Binding-site contacts:
Ligand atom N6 contacts residue ALA46 of chain 1.C at 3.3 Å.
Ligand atom O3G contacts residue MG1 of chain 1.J at 3.1 Å.
Ligand atom O2G contacts residue PHE31 of chain 1.C at 3.3 Å.
Ligand atom C6 contacts residue ALA46 of chain 1.C at 3.4 Å (hydrophobic).
Ligand atom C5 contacts residue LEU146 of chain 1.C at 3.5 Å (hydrophobic).
Ligand atom O4' contacts residue GLY27 of chain 1.C at 3.6 Å.
Ligand atom C8 contacts residue VAL34 of chain 1.C at 3.7 Å (hydrophobic).
Ligand atom O3B contacts residue ASP157 of chain 1.C at 3.2 Å (salt-bridge).
Ligand atom C6 contacts residue GLU92 of chain 1.C at 3.8 Å.
Ligand atom N1 contacts residue MET94 of chain 1.C at 2.9 Å (h-bond).
Ligand atom O2B contacts residue GLY29 of chain 1.C at 3.6 Å.
Ligand atom O3B contacts residue LYS48 of chain 1.C at 3.8 Å.
Ligand atom O2A contacts residue LYS48 of chain 1.C at 3.4 Å (salt-bridge).
Ligand atom O1B contacts residue MG1 of chain 1.J at 2.6 Å.
Ligand atom N9 contacts residue VAL34 of chain 1.C at 3.9 Å.
Ligand atom O3A contacts residue ASP157 of chain 1.C at 3.6 Å.
Ligand atom O2' contacts residue ASP101 of chain 1.C at 3.9 Å.
Ligand atom C2' contacts residue SER98 of chain 1.C at 3.9 Å.
Ligand atom O2A contacts residue ASP157 of chain 1.C at 2.5 Å (salt-bridge).
Ligand atom O4' contacts residue VAL34 of chain 1.C at 3.9 Å.
Ligand atom N6 contacts residue LEU146 of chain 1.C at 3.4 Å.
Ligand atom C2 contacts residue TYR93 of chain 1.C at 3.8 Å (hydrophobic).
Ligand atom N6 contacts residue ILE91 of chain 1.C at 3.2 Å.
Ligand atom C2 contacts residue MET94 of chain 1.C at 3.2 Å (hydrophobic).
Ligand atom N1 contacts residue ALA46 of chain 1.C at 3.6 Å.
Ligand atom O5' contacts residue VAL34 of chain 1.C at 3.8 Å.
Ligand atom N3 contacts residue LEU26 of chain 1.C at 3.4 Å.
Ligand atom N7 contacts residue VAL34 of chain 1.C at 3.9 Å.
Ligand atom O1A contacts residue ASP157 of chain 1.C at 3.4 Å (salt-bridge).
Ligand atom PA contacts residue ASP157 of chain 1.C at 3.4 Å.
Ligand atom O1B contacts residue ASP157 of chain 1.C at 3.4 Å (salt-bridge).
Ligand atom C4' contacts residue GLY27 of chain 1.C at 3.8 Å.
Ligand atom C2 contacts residue LEU26 of chain 1.C at 3.7 Å (hydrophobic).
Ligand atom C6 contacts residue MET94 of chain 1.C at 3.9 Å (hydrophobic).
Ligand atom O3' contacts residue SER98 of chain 1.C at 3.6 Å.
Ligand atom N7 contacts residue LEU146 of chain 1.C at 3.4 Å.
Ligand atom N6 contacts residue GLU92 of chain 1.C at 2.8 Å (salt-bridge).
Ligand atom N1 contacts residue TYR93 of chain 1.C at 3.8 Å.
Ligand atom C6 contacts residue LEU146 of chain 1.C at 3.5 Å (hydrophobic).
Ligand atom PB contacts residue ASP157 of chain 1.C at 3.7 Å.

A protein and the small-molecule ligand that binds it are described below.
Small molecule (SMILES): Nc1ncnc2c1ncn2[C@@H]1O[C@H](COP(=O)(O)OP(=O)(O)OP(O)(O)=S)[C@@H](O)[C@H]1O

Sequence of chain 1.C:
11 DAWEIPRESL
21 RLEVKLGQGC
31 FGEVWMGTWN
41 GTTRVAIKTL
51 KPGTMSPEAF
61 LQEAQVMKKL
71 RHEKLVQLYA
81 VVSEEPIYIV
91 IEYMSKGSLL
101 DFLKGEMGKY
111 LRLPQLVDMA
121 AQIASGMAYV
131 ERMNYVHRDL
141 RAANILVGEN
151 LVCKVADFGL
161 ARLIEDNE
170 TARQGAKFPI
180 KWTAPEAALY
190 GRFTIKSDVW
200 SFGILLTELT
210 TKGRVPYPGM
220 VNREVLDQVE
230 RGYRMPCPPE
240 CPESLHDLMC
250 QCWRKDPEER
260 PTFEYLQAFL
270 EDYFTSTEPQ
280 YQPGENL